This protein binds this small molecule.
Small molecule (SMILES): Cn1cnc2c(O)nc(N)nc21

Sequence of chain 4.A:
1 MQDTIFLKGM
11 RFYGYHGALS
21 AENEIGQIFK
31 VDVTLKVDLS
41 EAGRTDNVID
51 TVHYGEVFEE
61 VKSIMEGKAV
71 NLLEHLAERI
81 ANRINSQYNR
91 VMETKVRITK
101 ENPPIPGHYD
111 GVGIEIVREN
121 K

Binding-site contacts:
Ligand atom C3 contacts residue ALA18 of chain 4.A at 4.0 Å (hydrophobic).
Ligand atom C9 contacts residue THR51 of chain 2.A at 4.0 Å.
Ligand atom C5 contacts residue TYR54 of chain 2.A at 3.2 Å (hydrophobic).
Ligand atom N4 contacts residue ASN71 of chain 4.A at 4.2 Å.
Ligand atom O7 contacts residue GLU74 of chain 4.A at 3.6 Å.
Ligand atom C6 contacts residue GLU74 of chain 4.A at 3.8 Å.
Ligand atom N11 contacts residue TYR54 of chain 2.A at 3.6 Å.
Ligand atom C3 contacts residue LYS100 of chain 4.A at 4.3 Å.
Ligand atom C5 contacts residue LEU72 of chain 4.A at 4.2 Å (hydrophobic).
Ligand atom C3 contacts residue TYR54 of chain 2.A at 4.1 Å (hydrophobic).
Ligand atom C6 contacts residue LEU73 of chain 4.A at 3.9 Å (hydrophobic).
Ligand atom N10 contacts residue VAL52 of chain 2.A at 2.8 Å (h-bond).
Ligand atom N10 contacts residue GLU74 of chain 4.A at 3.0 Å (salt-bridge).
Ligand atom N8 contacts residue GLU74 of chain 4.A at 3.0 Å (salt-bridge).
Ligand atom N8 contacts residue LEU73 of chain 4.A at 4.3 Å.
Ligand atom N8 contacts residue TYR54 of chain 2.A at 3.8 Å.
Ligand atom C9 contacts residue GLU74 of chain 4.A at 3.7 Å.
Ligand atom N2 contacts residue TYR54 of chain 2.A at 3.7 Å.
Ligand atom C12 contacts residue TYR54 of chain 2.A at 3.5 Å (hydrophobic).
Ligand atom N11 contacts residue HIS53 of chain 2.A at 4.3 Å.
Ligand atom N4 contacts residue LYS100 of chain 4.A at 3.6 Å (salt-bridge).
Ligand atom O7 contacts residue LEU72 of chain 4.A at 3.0 Å.
Ligand atom O7 contacts residue TYR54 of chain 2.A at 3.8 Å.
Ligand atom C3 contacts residue GLU22 of chain 4.A at 4.3 Å.
Ligand atom N10 contacts residue THR51 of chain 2.A at 3.3 Å.
Ligand atom O7 contacts residue ASN71 of chain 4.A at 3.6 Å.
Ligand atom C1 contacts residue HIS53 of chain 2.A at 3.2 Å.
Ligand atom O7 contacts residue LEU73 of chain 4.A at 2.7 Å (h-bond).
Ligand atom N4 contacts residue TYR54 of chain 2.A at 3.6 Å.
Ligand atom C6 contacts residue TYR54 of chain 2.A at 3.4 Å (hydrophobic).
Ligand atom C9 contacts residue TYR54 of chain 2.A at 3.5 Å (hydrophobic).
Ligand atom N8 contacts residue LEU72 of chain 4.A at 4.2 Å.
Ligand atom C9 contacts residue VAL52 of chain 2.A at 3.9 Å (hydrophobic).
Ligand atom N10 contacts residue TYR54 of chain 2.A at 4.0 Å.
Ligand atom N10 contacts residue ILE5 of chain 2.A at 4.3 Å.
Ligand atom N4 contacts residue ALA18 of chain 4.A at 4.1 Å.
Ligand atom N11 contacts residue VAL52 of chain 2.A at 4.0 Å.
Ligand atom C1 contacts residue TYR54 of chain 2.A at 4.0 Å (hydrophobic).
Ligand atom C6 contacts residue LEU72 of chain 4.A at 3.9 Å (hydrophobic).
Ligand atom C5 contacts residue LYS100 of chain 4.A at 4.4 Å.

Sequence of chain 2.A:
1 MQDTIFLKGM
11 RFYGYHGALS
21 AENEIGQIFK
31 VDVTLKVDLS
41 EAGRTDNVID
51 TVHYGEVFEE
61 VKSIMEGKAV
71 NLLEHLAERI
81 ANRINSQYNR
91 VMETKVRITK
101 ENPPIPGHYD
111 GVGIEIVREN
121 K